This small molecule binds to this protein.
Small molecule (SMILES): CC[C@H](C)[C@H](NC(=O)[C@@H](NC(=O)[C@H](O)[C@@H](C=O)C(C)C)C(C)C)C(=O)O

Binding-site contacts:
Ligand atom N20 contacts residue LEU140 of chain 1.J at 2.9 Å (h-bond).
Ligand atom O3 contacts residue GLY83 of chain 1.J at 3.1 Å (h-bond).
Ligand atom N13 contacts residue GLY83 of chain 1.J at 3.1 Å (h-bond).
Ligand atom C23 contacts residue ILE85 of chain 1.J at 3.5 Å (hydrophobic).
Ligand atom O19 contacts residue ILE85 of chain 1.J at 3.1 Å (h-bond).
Ligand atom C6 contacts residue SER112 of chain 1.J at 3.3 Å.
Ligand atom C9 contacts residue ILE85 of chain 1.J at 3.9 Å (hydrophobic).
Ligand atom C11 contacts residue ILE85 of chain 1.J at 3.7 Å (hydrophobic).
Ligand atom C1 contacts residue MET113 of chain 1.J at 3.4 Å (hydrophobic).
Ligand atom C14 contacts residue LEU140 of chain 1.J at 3.2 Å (hydrophobic).
Ligand atom O10 contacts residue MET113 of chain 1.J at 3.6 Å.
Ligand atom C23 contacts residue LEU140 of chain 1.J at 3.4 Å (hydrophobic).
Ligand atom C11 contacts residue LEU140 of chain 1.J at 3.9 Å (hydrophobic).
Ligand atom O10 contacts residue ILE85 of chain 1.J at 3.2 Å.
Ligand atom O10 contacts residue SER112 of chain 1.J at 3.4 Å (h-bond).
Ligand atom C11 contacts residue GLY83 of chain 1.J at 3.6 Å.
Ligand atom O27 contacts residue LEU140 of chain 1.J at 3.9 Å.
Ligand atom C18 contacts residue LEU140 of chain 1.J at 3.5 Å (hydrophobic).
Ligand atom N13 contacts residue ILE85 of chain 1.J at 3.9 Å.
Ligand atom C42 contacts residue ILE157 of chain 1.J at 3.3 Å (hydrophobic).
Ligand atom O12 contacts residue LEU140 of chain 1.J at 2.7 Å (h-bond).
Ligand atom C17 contacts residue GLY83 of chain 1.J at 3.5 Å.
Ligand atom C9 contacts residue SER112 of chain 1.J at 3.4 Å.
Ligand atom C24 contacts residue ARG133 of chain 1.K at 2.8 Å.
Ligand atom O12 contacts residue ILE85 of chain 1.J at 3.6 Å.
Ligand atom O3 contacts residue MET113 of chain 1.J at 3.0 Å (h-bond).
Ligand atom C7 contacts residue GLY83 of chain 1.J at 3.3 Å.
Ligand atom C18 contacts residue ILE85 of chain 1.J at 3.9 Å (hydrophobic).
Ligand atom C42 contacts residue VAL160 of chain 1.J at 3.8 Å (hydrophobic).
Ligand atom O19 contacts residue VAL84 of chain 1.J at 3.6 Å.
Ligand atom C5 contacts residue SER112 of chain 1.J at 3.4 Å.
Ligand atom C1 contacts residue SER112 of chain 1.J at 1.3 Å.
Ligand atom O27 contacts residue GLY141 of chain 1.J at 3.7 Å.
Ligand atom C9 contacts residue GLY83 of chain 1.J at 3.2 Å.
Ligand atom O3 contacts residue SER112 of chain 1.J at 2.2 Å (h-bond).
Ligand atom O3 contacts residue GLY82 of chain 1.J at 3.4 Å.
Ligand atom C6 contacts residue HIS137 of chain 1.J at 3.2 Å.
Ligand atom C4 contacts residue SER112 of chain 1.J at 2.4 Å.
Ligand atom C15 contacts residue LEU140 of chain 1.J at 3.9 Å (hydrophobic).
Ligand atom O12 contacts residue PRO139 of chain 1.J at 3.4 Å.

Sequence of chain 1.J:
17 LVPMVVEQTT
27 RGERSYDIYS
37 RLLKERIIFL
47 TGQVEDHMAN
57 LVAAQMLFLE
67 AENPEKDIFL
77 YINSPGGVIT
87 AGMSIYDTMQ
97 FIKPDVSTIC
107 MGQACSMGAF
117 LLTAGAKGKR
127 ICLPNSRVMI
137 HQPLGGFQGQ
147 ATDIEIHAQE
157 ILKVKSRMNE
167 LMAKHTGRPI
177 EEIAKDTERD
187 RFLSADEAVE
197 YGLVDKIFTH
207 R

Sequence of chain 1.K:
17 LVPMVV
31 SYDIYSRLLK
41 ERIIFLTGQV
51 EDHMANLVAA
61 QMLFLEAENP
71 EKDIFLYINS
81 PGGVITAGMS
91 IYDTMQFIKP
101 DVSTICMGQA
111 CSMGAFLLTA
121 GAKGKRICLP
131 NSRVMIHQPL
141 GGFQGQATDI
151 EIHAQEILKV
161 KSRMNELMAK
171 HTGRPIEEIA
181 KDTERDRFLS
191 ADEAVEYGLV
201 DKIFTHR